Binding-site contacts:
Ligand atom N2 contacts residue ASN154 of chain 1.F at 2.9 Å (h-bond).
Ligand atom N2 contacts residue THR156 of chain 1.F at 3.8 Å.
Ligand atom C1 contacts residue SER151 of chain 1.F at 4.1 Å.
Ligand atom C1 contacts residue ASN154 of chain 1.F at 1.4 Å.
Ligand atom O5 contacts residue GLU150 of chain 1.F at 3.3 Å (salt-bridge).
Ligand atom O7 contacts residue ASN154 of chain 1.F at 3.0 Å (h-bond).
Ligand atom C2 contacts residue ASN154 of chain 1.F at 2.4 Å.
Ligand atom C6 contacts residue GLU150 of chain 1.F at 3.9 Å.
Ligand atom C5 contacts residue ALA147 of chain 1.F at 4.4 Å (hydrophobic).
Ligand atom C3 contacts residue ASN154 of chain 1.F at 3.7 Å.
Ligand atom C7 contacts residue THR156 of chain 1.F at 4.3 Å.
Ligand atom C2 contacts residue THR156 of chain 1.F at 4.3 Å.
Ligand atom C6 contacts residue ALA147 of chain 1.F at 3.7 Å (hydrophobic).
Ligand atom O6 contacts residue GLU150 of chain 1.F at 3.7 Å.
Ligand atom C8 contacts residue THR156 of chain 1.F at 4.2 Å.
Ligand atom O5 contacts residue SER151 of chain 1.F at 3.9 Å.
Ligand atom C7 contacts residue ASN154 of chain 1.F at 3.2 Å.
Ligand atom C8 contacts residue ASN154 of chain 1.F at 4.4 Å.
Ligand atom C4 contacts residue ASN154 of chain 1.F at 4.2 Å.
Ligand atom O5 contacts residue THR156 of chain 1.F at 4.4 Å.
Ligand atom C1 contacts residue GLU150 of chain 1.F at 3.6 Å.
Ligand atom O5 contacts residue ASN154 of chain 1.F at 2.3 Å (h-bond).
Ligand atom C5 contacts residue ASN154 of chain 1.F at 3.7 Å.
Ligand atom C1 contacts residue THR156 of chain 1.F at 3.6 Å.
Ligand atom C2 contacts residue GLU150 of chain 1.F at 4.5 Å.

This protein binds this small molecule.
Small molecule (SMILES): CC(=O)N[C@@H]1[C@@H](O)[C@H](O)[C@@H](CO)O[C@H]1O

Sequence of chain 1.F:
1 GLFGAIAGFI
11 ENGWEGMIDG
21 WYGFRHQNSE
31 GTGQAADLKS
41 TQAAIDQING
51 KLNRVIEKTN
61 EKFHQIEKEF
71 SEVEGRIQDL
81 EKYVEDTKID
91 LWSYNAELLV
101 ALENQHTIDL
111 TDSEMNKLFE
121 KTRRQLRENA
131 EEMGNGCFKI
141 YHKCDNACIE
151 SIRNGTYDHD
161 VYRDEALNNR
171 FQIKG